Sequence of chain 1.G:
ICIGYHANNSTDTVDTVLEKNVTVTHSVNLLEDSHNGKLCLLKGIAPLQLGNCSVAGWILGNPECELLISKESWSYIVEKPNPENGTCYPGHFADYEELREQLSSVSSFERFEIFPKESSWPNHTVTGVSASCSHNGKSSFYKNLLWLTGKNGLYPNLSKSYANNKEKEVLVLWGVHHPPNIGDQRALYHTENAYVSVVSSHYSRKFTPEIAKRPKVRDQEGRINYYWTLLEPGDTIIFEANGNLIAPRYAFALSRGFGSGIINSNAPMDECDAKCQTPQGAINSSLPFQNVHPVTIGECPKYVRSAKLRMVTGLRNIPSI

Binding-site contacts:
Ligand atom C3 contacts residue ASN171 of chain 1.G at 3.8 Å.
Ligand atom C4 contacts residue ASN171 of chain 1.G at 4.3 Å.
Ligand atom C8 contacts residue ASN171 of chain 1.G at 3.6 Å.
Ligand atom N2 contacts residue ASN171 of chain 1.G at 3.0 Å (h-bond).
Ligand atom C7 contacts residue LYS172 of chain 1.G at 4.4 Å.
Ligand atom C1 contacts residue ASN171 of chain 1.G at 1.4 Å.
Ligand atom O5 contacts residue ASN171 of chain 1.G at 2.4 Å (h-bond).
Ligand atom C5 contacts residue ASN171 of chain 1.G at 3.7 Å.
Ligand atom C8 contacts residue LYS172 of chain 1.G at 3.9 Å.
Ligand atom C7 contacts residue ASN171 of chain 1.G at 3.9 Å.
Ligand atom O7 contacts residue ASN171 of chain 1.G at 4.5 Å.
Ligand atom C2 contacts residue ASN171 of chain 1.G at 2.5 Å.
Ligand atom N2 contacts residue LYS172 of chain 1.G at 3.8 Å.

A small-molecule ligand and the protein it binds are described below.
Small molecule (SMILES): CC(=O)N[C@@H]1[C@@H](O)[C@H](O)[C@@H](CO)O[C@H]1O